Binding-site contacts:
Ligand atom O5 contacts residue ASN154 of chain 3.B at 2.3 Å (h-bond).
Ligand atom C1 contacts residue GLU150 of chain 3.B at 4.2 Å.
Ligand atom O5 contacts residue GLU150 of chain 3.B at 4.4 Å.
Ligand atom C2 contacts residue ASN154 of chain 3.B at 2.5 Å.
Ligand atom N2 contacts residue ASN154 of chain 3.B at 2.8 Å (h-bond).
Ligand atom C2 contacts residue GLU150 of chain 3.B at 4.0 Å.
Ligand atom C3 contacts residue ASN154 of chain 3.B at 3.7 Å.
Ligand atom N2 contacts residue GLU150 of chain 3.B at 3.1 Å (salt-bridge).
Ligand atom C4 contacts residue ASN154 of chain 3.B at 4.2 Å.
Ligand atom C7 contacts residue ASN154 of chain 3.B at 4.0 Å.
Ligand atom C1 contacts residue ASN154 of chain 3.B at 1.6 Å.
Ligand atom C7 contacts residue GLU150 of chain 3.B at 4.0 Å.
Ligand atom C8 contacts residue GLU150 of chain 3.B at 4.0 Å.
Ligand atom C5 contacts residue ASN154 of chain 3.B at 3.7 Å.

The small molecule below binds the protein below.
Small molecule (SMILES): CC(=O)N[C@@H]1[C@@H](O)[C@H](O)[C@@H](CO)O[C@H]1O

Sequence of chain 3.B:
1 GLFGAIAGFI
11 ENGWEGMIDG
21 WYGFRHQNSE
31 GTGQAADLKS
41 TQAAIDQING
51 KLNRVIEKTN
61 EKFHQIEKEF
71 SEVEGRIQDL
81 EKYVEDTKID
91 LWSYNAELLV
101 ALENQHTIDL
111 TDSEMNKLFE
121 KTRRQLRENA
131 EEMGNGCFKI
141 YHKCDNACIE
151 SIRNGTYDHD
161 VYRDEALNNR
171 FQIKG